The protein below binds the small molecule below.
Small molecule (SMILES): CC(C)CCC[C@@H](C)[C@H]1CC[C@H]2[C@@H]3CC=C4C[C@@H](O)CC[C@]4(C)[C@H]3CC[C@]12C

Sequence of chain 1.A:
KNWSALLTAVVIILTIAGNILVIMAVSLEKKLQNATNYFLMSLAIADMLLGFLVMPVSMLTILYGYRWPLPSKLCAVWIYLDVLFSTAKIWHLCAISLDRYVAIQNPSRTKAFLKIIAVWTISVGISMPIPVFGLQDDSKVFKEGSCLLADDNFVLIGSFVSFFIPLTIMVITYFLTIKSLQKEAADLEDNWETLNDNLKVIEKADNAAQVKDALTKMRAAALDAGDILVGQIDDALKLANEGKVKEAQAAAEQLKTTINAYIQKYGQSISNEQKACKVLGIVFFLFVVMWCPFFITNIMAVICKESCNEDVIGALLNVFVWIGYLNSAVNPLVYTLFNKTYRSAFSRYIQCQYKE

Binding-site contacts:
Ligand atom O1 contacts residue TYR372 of chain 1.A at 3.2 Å (h-bond).
Ligand atom C4 contacts residue TYR367 of chain 1.A at 4.3 Å (hydrophobic).
Ligand atom C3 contacts residue TYR367 of chain 1.A at 3.5 Å (hydrophobic).
Ligand atom C3 contacts residue TYR372 of chain 1.A at 4.0 Å (hydrophobic).
Ligand atom C3 contacts residue MET31 of chain 1.A at 4.3 Å (hydrophobic).
Ligand atom O1 contacts residue TYR367 of chain 1.A at 2.7 Å (h-bond).
Ligand atom O1 contacts residue MET31 of chain 1.A at 3.5 Å.
Ligand atom C8 contacts residue ILE27 of chain 1.A at 4.5 Å (hydrophobic).
Ligand atom C6 contacts residue ILE27 of chain 1.A at 4.2 Å (hydrophobic).
Ligand atom C5 contacts residue ILE27 of chain 1.A at 4.2 Å (hydrophobic).
Ligand atom C4 contacts residue LEU28 of chain 1.A at 3.9 Å (hydrophobic).
Ligand atom C7 contacts residue ALA24 of chain 1.A at 3.9 Å (hydrophobic).
Ligand atom C18 contacts residue ILE27 of chain 1.A at 3.9 Å (hydrophobic).
Ligand atom C4 contacts residue MET31 of chain 1.A at 3.8 Å (hydrophobic).
Ligand atom C2 contacts residue TYR372 of chain 1.A at 3.6 Å (hydrophobic).
Ligand atom C16 contacts residue ILE23 of chain 1.A at 4.2 Å (hydrophobic).
Ligand atom C19 contacts residue ILE27 of chain 1.A at 3.9 Å (hydrophobic).
Ligand atom C15 contacts residue ILE23 of chain 1.A at 4.2 Å (hydrophobic).
Ligand atom C6 contacts residue LEU28 of chain 1.A at 4.3 Å (hydrophobic).
Ligand atom C15 contacts residue ALA24 of chain 1.A at 3.8 Å (hydrophobic).